Binding-site contacts:
Ligand atom C1 contacts residue ASN19 of chain 15.Y at 1.9 Å.
Ligand atom C6 contacts residue ASN19 of chain 15.Y at 4.1 Å.
Ligand atom N2 contacts residue ASN19 of chain 15.Y at 4.0 Å.
Ligand atom O7 contacts residue ASN19 of chain 15.Y at 4.4 Å.
Ligand atom C2 contacts residue ASN19 of chain 15.Y at 3.4 Å.
Ligand atom C8 contacts residue TYR17 of chain 15.Y at 4.0 Å (hydrophobic).
Ligand atom O5 contacts residue ASN19 of chain 15.Y at 2.2 Å (h-bond).
Ligand atom O6 contacts residue ASN19 of chain 15.Y at 4.4 Å.
Ligand atom C5 contacts residue ASN19 of chain 15.Y at 3.3 Å.
Ligand atom C4 contacts residue ASN19 of chain 15.Y at 4.5 Å.
Ligand atom C3 contacts residue ASN19 of chain 15.Y at 4.4 Å.

A protein and the small-molecule ligand that binds it are described below.
Small molecule (SMILES): CC(=O)N[C@H]1[C@H](O[C@H]2[C@H](O)[C@@H](NC(C)=O)CO[C@@H]2CO)O[C@H](CO)[C@@H](O)[C@@H]1O

Sequence of chain 15.Y:
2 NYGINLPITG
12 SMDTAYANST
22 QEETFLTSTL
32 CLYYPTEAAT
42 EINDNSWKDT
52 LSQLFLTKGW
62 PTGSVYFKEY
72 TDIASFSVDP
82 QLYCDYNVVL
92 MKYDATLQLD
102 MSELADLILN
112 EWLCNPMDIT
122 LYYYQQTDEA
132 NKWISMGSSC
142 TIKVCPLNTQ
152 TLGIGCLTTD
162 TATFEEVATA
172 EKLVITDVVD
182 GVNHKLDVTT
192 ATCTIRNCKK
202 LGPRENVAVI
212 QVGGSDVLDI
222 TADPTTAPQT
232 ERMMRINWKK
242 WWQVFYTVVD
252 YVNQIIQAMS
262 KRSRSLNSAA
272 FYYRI